Binding-site contacts:
Ligand atom C24 contacts residue VAL347 of chain 1.B at 4.3 Å (hydrophobic).
Ligand atom C3 contacts residue ALA290 of chain 1.B at 3.9 Å (hydrophobic).
Ligand atom C17 contacts residue ILE299 of chain 1.B at 4.5 Å (hydrophobic).
Ligand atom C27 contacts residue ALA344 of chain 1.B at 4.3 Å (hydrophobic).
Ligand atom C27 contacts residue VAL340 of chain 1.B at 3.7 Å (hydrophobic).
Ligand atom C25 contacts residue LEU343 of chain 1.B at 4.0 Å (hydrophobic).
Ligand atom C7 contacts residue ALA348 of chain 1.B at 3.7 Å (hydrophobic).
Ligand atom C18 contacts residue VAL347 of chain 1.B at 3.7 Å (hydrophobic).
Ligand atom C19 contacts residue MET351 of chain 1.B at 4.2 Å (hydrophobic).
Ligand atom C15 contacts residue ALA348 of chain 1.B at 4.2 Å (hydrophobic).
Ligand atom C2 contacts residue ILE291 of chain 1.B at 4.4 Å (hydrophobic).
Ligand atom C22 contacts residue ILE302 of chain 1.B at 4.4 Å (hydrophobic).
Ligand atom C3 contacts residue HIS292 of chain 1.B at 3.5 Å.
Ligand atom C21 contacts residue ILE298 of chain 1.B at 3.8 Å (hydrophobic).
Ligand atom C4 contacts residue ALA290 of chain 1.B at 4.0 Å (hydrophobic).
Ligand atom C6 contacts residue ALA353 of chain 1.B at 4.0 Å (hydrophobic).
Ligand atom C3 contacts residue ILE291 of chain 1.B at 4.1 Å (hydrophobic).
Ligand atom O1 contacts residue HIS292 of chain 1.B at 2.9 Å (h-bond).
Ligand atom O1 contacts residue ALA290 of chain 1.B at 4.0 Å.
Ligand atom C1 contacts residue PHE294 of chain 1.B at 3.5 Å (hydrophobic).
Ligand atom C2 contacts residue PHE294 of chain 1.B at 3.8 Å (hydrophobic).
Ligand atom C1 contacts residue ILE291 of chain 1.B at 3.9 Å (hydrophobic).
Ligand atom C21 contacts residue ILE302 of chain 1.B at 3.7 Å (hydrophobic).
Ligand atom C12 contacts residue ILE298 of chain 1.B at 4.4 Å (hydrophobic).
Ligand atom C7 contacts residue ILE291 of chain 1.B at 3.8 Å (hydrophobic).
Ligand atom C16 contacts residue VAL347 of chain 1.B at 4.4 Å (hydrophobic).
Ligand atom C2 contacts residue HIS292 of chain 1.B at 3.8 Å.
Ligand atom C6 contacts residue ALA348 of chain 1.B at 4.1 Å (hydrophobic).
Ligand atom C15 contacts residue ALA344 of chain 1.B at 3.6 Å (hydrophobic).
Ligand atom C16 contacts residue ILE299 of chain 1.B at 4.3 Å (hydrophobic).
Ligand atom C27 contacts residue LEU343 of chain 1.B at 3.8 Å (hydrophobic).
Ligand atom C5 contacts residue ILE291 of chain 1.B at 4.3 Å (hydrophobic).
Ligand atom C6 contacts residue MET351 of chain 1.B at 4.5 Å (hydrophobic).
Ligand atom C16 contacts residue ALA344 of chain 1.B at 3.6 Å (hydrophobic).
Ligand atom C6 contacts residue ILE291 of chain 1.B at 3.8 Å (hydrophobic).
Ligand atom C15 contacts residue VAL347 of chain 1.B at 3.8 Å (hydrophobic).

Sequence of chain 1.B:
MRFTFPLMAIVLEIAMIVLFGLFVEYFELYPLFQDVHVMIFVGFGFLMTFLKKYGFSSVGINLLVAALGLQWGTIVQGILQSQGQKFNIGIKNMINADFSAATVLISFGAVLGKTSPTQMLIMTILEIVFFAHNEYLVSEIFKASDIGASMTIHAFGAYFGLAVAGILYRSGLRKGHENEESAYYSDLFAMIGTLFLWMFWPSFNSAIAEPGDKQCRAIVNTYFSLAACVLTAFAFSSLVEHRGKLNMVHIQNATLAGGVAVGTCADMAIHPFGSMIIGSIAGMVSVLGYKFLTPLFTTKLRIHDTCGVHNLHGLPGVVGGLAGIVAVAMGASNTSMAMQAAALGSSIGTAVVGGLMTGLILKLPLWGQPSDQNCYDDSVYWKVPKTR

This protein binds this small molecule.
Small molecule (SMILES): CC(C)CCC[C@@H](C)[C@H]1CC[C@H]2[C@@H]3CC=C4C[C@@H](O)CC[C@]4(C)[C@H]3CC[C@]12C